Sequence of chain 1.D:
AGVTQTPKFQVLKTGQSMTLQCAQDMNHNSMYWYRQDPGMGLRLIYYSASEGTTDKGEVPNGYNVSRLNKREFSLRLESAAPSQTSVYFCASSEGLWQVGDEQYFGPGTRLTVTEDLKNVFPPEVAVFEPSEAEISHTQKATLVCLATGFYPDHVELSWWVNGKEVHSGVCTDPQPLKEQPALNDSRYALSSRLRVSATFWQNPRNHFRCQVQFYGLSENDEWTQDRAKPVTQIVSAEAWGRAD

The small molecule below binds the protein below.
Small molecule (SMILES): CSCC[C@H](NC(=O)[C@@H](N)Cc1cnc[nH]1)C(=O)N[C@H](C(=O)N[C@@H](CCC(=O)O)C(=O)N[C@H](C(=O)N[C@H](C(=O)N[C@@H](CCCN=C(N)N)C(=O)N[C@@H](CC1=NC=NC1)C(=O)N[C@@H](CS)C(=O)O)C(C)C)C(C)C)[C@@H](C)O

Binding-site contacts:
Ligand atom N contacts residue TYR100 of chain 1.A at 3.3 Å (h-bond).
Ligand atom N contacts residue ASP78 of chain 1.A at 3.0 Å (salt-bridge).
Ligand atom O contacts residue LYS67 of chain 1.A at 2.7 Å (salt-bridge).
Ligand atom ND1 contacts residue TRP168 of chain 1.A at 3.0 Å.
Ligand atom O contacts residue VAL101 of chain 1.D at 3.0 Å (h-bond).
Ligand atom ND1 contacts residue GLU96 of chain 1.D at 3.4 Å (salt-bridge).
Ligand atom CE1 contacts residue TRP99 of chain 1.D at 3.3 Å (hydrophobic).
Ligand atom CB contacts residue TRP168 of chain 1.A at 3.2 Å (hydrophobic).
Ligand atom CE contacts residue GLU64 of chain 1.A at 2.9 Å.
Ligand atom OE1 contacts residue GLY94 of chain 1.C at 3.3 Å.
Ligand atom NH2 contacts residue GLY102 of chain 1.D at 3.0 Å (h-bond).
Ligand atom OE1 contacts residue ARG66 of chain 1.A at 2.9 Å (salt-bridge).
Ligand atom O contacts residue GLN100 of chain 1.D at 3.4 Å.
Ligand atom CB contacts residue THR144 of chain 1.A at 3.5 Å.
Ligand atom OE1 contacts residue GLY95 of chain 1.C at 3.1 Å (h-bond).
Ligand atom N contacts residue GLU64 of chain 1.A at 3.0 Å (salt-bridge).
Ligand atom N contacts residue TYR172 of chain 1.A at 2.9 Å (h-bond).
Ligand atom O contacts residue TRP148 of chain 1.A at 3.2 Å (h-bond).
Ligand atom CA contacts residue TYR8 of chain 1.A at 3.5 Å (hydrophobic).
Ligand atom OE2 contacts residue ARG66 of chain 1.A at 2.7 Å (salt-bridge).
Ligand atom O contacts residue LYS67 of chain 1.A at 3.3 Å.
Ligand atom N contacts residue GLN100 of chain 1.D at 3.0 Å (h-bond).
Ligand atom NH2 contacts residue VAL101 of chain 1.D at 2.7 Å (h-bond).
Ligand atom CD2 contacts residue LYS67 of chain 1.A at 3.3 Å.
Ligand atom NE contacts residue GLN100 of chain 1.D at 3.1 Å (h-bond).
Ligand atom CZ contacts residue GLN100 of chain 1.D at 3.4 Å.
Ligand atom N contacts residue LYS67 of chain 1.A at 3.3 Å (salt-bridge).
Ligand atom O contacts residue LYS147 of chain 1.A at 3.0 Å (salt-bridge).
Ligand atom OG1 contacts residue TYR160 of chain 1.A at 3.5 Å.
Ligand atom CD contacts residue GLN100 of chain 1.D at 3.1 Å.
Ligand atom O contacts residue TYR160 of chain 1.A at 2.8 Å (h-bond).
Ligand atom NE2 contacts residue TRP99 of chain 1.D at 2.8 Å (h-bond).
Ligand atom NE2 contacts residue LYS67 of chain 1.A at 3.2 Å (salt-bridge).
Ligand atom NH1 contacts residue GLU104 of chain 1.D at 3.1 Å (salt-bridge).
Ligand atom ND1 contacts residue GLN100 of chain 1.D at 3.5 Å.
Ligand atom N contacts residue TYR8 of chain 1.A at 2.6 Å (h-bond).
Ligand atom OXT contacts residue TYR85 of chain 1.A at 3.0 Å (h-bond).
Ligand atom OXT contacts residue THR144 of chain 1.A at 2.5 Å (h-bond).
Ligand atom C contacts residue THR144 of chain 1.A at 3.5 Å.
Ligand atom O contacts residue TRP148 of chain 1.A at 3.3 Å (h-bond).

Sequence of chain 1.A:
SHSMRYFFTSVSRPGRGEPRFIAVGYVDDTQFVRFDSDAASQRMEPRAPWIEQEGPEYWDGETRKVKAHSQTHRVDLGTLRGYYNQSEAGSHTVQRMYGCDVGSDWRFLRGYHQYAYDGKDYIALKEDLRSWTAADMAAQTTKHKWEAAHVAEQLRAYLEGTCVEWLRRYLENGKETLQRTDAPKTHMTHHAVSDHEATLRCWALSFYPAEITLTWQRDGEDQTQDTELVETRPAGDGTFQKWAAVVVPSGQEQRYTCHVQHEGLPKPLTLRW

Sequence of chain 1.C:
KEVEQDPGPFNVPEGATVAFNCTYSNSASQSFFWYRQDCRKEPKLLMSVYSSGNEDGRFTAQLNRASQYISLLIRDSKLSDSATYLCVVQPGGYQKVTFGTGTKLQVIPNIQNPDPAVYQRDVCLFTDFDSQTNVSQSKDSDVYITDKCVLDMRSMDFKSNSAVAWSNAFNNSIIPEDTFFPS